Sequence of chain 2.A:
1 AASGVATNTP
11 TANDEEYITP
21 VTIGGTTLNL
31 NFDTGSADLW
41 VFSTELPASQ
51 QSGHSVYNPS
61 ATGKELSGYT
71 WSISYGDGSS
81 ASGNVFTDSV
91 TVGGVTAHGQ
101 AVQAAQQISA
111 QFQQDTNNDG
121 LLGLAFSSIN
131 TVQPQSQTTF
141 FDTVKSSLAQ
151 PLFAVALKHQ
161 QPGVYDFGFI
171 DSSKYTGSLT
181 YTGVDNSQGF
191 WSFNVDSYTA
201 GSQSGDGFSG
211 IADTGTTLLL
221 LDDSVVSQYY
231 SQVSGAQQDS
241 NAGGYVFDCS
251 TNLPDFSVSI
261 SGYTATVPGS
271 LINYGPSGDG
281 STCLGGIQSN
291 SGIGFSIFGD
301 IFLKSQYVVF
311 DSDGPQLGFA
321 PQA

Sequence of chain 1.A:
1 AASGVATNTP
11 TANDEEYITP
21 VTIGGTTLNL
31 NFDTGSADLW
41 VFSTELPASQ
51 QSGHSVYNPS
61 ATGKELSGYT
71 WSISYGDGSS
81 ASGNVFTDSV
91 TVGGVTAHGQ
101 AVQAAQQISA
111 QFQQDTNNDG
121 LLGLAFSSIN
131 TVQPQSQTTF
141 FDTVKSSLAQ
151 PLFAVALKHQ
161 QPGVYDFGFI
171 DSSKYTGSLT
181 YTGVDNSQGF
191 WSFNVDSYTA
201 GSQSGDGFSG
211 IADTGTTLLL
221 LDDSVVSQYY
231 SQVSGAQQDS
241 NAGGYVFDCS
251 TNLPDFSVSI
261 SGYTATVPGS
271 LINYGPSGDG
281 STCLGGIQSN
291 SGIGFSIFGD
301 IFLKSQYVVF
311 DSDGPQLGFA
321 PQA

The protein below binds the small molecule below.
Small molecule (SMILES): CCOC(=O)C[C@H](O)[C@H](CC(C)C)NC(=O)[C@@H](NC(=O)[C@@H](NC(=O)CC(C)C)C(C)C)C(C)C

Binding-site contacts:
Ligand atom CB contacts residue GLY215 of chain 2.A at 3.3 Å.
Ligand atom C10 contacts residue PHE190 of chain 2.A at 3.6 Å (hydrophobic).
Ligand atom CG2 contacts residue GLY215 of chain 2.A at 3.6 Å.
Ligand atom C contacts residue THR217 of chain 2.A at 3.6 Å.
Ligand atom O contacts residue GLY76 of chain 2.A at 3.2 Å (h-bond).
Ligand atom O contacts residue THR216 of chain 2.A at 3.5 Å.
Ligand atom CD2 contacts residue TYR75 of chain 2.A at 3.6 Å (hydrophobic).
Ligand atom O contacts residue GLY76 of chain 2.A at 3.2 Å (h-bond).
Ligand atom C contacts residue ASP77 of chain 2.A at 3.5 Å.
Ligand atom OXT contacts residue GLY35 of chain 2.A at 3.4 Å (h-bond).
Ligand atom CB contacts residue ASP77 of chain 2.A at 3.6 Å.
Ligand atom CH contacts residue ASP213 of chain 2.A at 3.4 Å.
Ligand atom CA contacts residue THR217 of chain 2.A at 3.8 Å.
Ligand atom CM contacts residue THR216 of chain 2.A at 3.8 Å.
Ligand atom N contacts residue ASP77 of chain 2.A at 2.7 Å (salt-bridge).
Ligand atom CA contacts residue THR216 of chain 2.A at 3.6 Å.
Ligand atom CG contacts residue GLY215 of chain 2.A at 3.6 Å.
Ligand atom O contacts residue ASP77 of chain 2.A at 3.2 Å (salt-bridge).
Ligand atom CA contacts residue THR217 of chain 2.A at 3.4 Å.
Ligand atom CM contacts residue ASP213 of chain 2.A at 3.2 Å.
Ligand atom CG1 contacts residue THR216 of chain 2.A at 3.6 Å.
Ligand atom CA contacts residue GLY215 of chain 2.A at 3.7 Å.
Ligand atom N contacts residue THR216 of chain 2.A at 3.6 Å (h-bond).
Ligand atom OH contacts residue GLY215 of chain 2.A at 3.6 Å.
Ligand atom OH contacts residue ASP213 of chain 2.A at 2.6 Å (salt-bridge).
Ligand atom CA contacts residue ASP77 of chain 2.A at 3.4 Å.
Ligand atom CG2 contacts residue LEU218 of chain 2.A at 3.8 Å (hydrophobic).
Ligand atom C10 contacts residue ILE211 of chain 2.A at 3.8 Å (hydrophobic).
Ligand atom O contacts residue TYR75 of chain 2.A at 3.6 Å.
Ligand atom CH contacts residue ASP33 of chain 2.A at 3.4 Å.
Ligand atom OXT contacts residue ASP213 of chain 2.A at 3.6 Å.
Ligand atom CD1 contacts residue ASN31 of chain 2.A at 3.4 Å.
Ligand atom N contacts residue GLY215 of chain 2.A at 3.1 Å (h-bond).
Ligand atom OH contacts residue ASP33 of chain 2.A at 2.5 Å (salt-bridge).
Ligand atom CA contacts residue GLU15 of chain 2.A at 3.7 Å.
Ligand atom N contacts residue THR217 of chain 2.A at 2.8 Å (h-bond).
Ligand atom CG2 contacts residue THR217 of chain 2.A at 3.2 Å.
Ligand atom O contacts residue TYR75 of chain 2.A at 3.8 Å.
Ligand atom CB contacts residue ASP33 of chain 2.A at 3.6 Å.
Ligand atom O contacts residue THR217 of chain 2.A at 3.0 Å (h-bond).